Binding-site contacts:
Ligand atom C5 contacts residue ASN19 of chain 39.BA at 3.5 Å.
Ligand atom O5 contacts residue ASN19 of chain 39.BA at 2.5 Å (h-bond).
Ligand atom C1 contacts residue ASN19 of chain 39.BA at 1.6 Å.
Ligand atom C2 contacts residue ASN19 of chain 39.BA at 2.9 Å.
Ligand atom C3 contacts residue ASN19 of chain 39.BA at 4.0 Å.
Ligand atom O7 contacts residue ASN19 of chain 39.BA at 4.2 Å.
Ligand atom C8 contacts residue TYR17 of chain 39.BA at 4.4 Å (hydrophobic).
Ligand atom N2 contacts residue ASN19 of chain 39.BA at 3.2 Å (h-bond).
Ligand atom C7 contacts residue ASN19 of chain 39.BA at 3.8 Å.
Ligand atom C4 contacts residue ASN19 of chain 39.BA at 4.4 Å.

Sequence of chain 39.BA:
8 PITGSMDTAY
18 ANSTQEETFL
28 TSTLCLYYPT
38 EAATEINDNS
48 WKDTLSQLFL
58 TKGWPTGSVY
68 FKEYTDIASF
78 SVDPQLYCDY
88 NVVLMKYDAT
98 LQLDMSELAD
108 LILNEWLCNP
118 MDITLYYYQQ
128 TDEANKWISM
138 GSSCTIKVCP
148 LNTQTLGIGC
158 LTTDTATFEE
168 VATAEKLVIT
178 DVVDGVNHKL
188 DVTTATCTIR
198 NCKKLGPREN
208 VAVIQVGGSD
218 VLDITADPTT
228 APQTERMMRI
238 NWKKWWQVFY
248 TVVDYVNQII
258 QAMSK

The protein below binds the small molecule below.
Small molecule (SMILES): CC(=O)N[C@H]1[C@H](O[C@H]2[C@H](O)[C@@H](NC(C)=O)CO[C@@H]2CO)O[C@H](CO)[C@@H](O)[C@@H]1O